Sequence of chain 2.QA:
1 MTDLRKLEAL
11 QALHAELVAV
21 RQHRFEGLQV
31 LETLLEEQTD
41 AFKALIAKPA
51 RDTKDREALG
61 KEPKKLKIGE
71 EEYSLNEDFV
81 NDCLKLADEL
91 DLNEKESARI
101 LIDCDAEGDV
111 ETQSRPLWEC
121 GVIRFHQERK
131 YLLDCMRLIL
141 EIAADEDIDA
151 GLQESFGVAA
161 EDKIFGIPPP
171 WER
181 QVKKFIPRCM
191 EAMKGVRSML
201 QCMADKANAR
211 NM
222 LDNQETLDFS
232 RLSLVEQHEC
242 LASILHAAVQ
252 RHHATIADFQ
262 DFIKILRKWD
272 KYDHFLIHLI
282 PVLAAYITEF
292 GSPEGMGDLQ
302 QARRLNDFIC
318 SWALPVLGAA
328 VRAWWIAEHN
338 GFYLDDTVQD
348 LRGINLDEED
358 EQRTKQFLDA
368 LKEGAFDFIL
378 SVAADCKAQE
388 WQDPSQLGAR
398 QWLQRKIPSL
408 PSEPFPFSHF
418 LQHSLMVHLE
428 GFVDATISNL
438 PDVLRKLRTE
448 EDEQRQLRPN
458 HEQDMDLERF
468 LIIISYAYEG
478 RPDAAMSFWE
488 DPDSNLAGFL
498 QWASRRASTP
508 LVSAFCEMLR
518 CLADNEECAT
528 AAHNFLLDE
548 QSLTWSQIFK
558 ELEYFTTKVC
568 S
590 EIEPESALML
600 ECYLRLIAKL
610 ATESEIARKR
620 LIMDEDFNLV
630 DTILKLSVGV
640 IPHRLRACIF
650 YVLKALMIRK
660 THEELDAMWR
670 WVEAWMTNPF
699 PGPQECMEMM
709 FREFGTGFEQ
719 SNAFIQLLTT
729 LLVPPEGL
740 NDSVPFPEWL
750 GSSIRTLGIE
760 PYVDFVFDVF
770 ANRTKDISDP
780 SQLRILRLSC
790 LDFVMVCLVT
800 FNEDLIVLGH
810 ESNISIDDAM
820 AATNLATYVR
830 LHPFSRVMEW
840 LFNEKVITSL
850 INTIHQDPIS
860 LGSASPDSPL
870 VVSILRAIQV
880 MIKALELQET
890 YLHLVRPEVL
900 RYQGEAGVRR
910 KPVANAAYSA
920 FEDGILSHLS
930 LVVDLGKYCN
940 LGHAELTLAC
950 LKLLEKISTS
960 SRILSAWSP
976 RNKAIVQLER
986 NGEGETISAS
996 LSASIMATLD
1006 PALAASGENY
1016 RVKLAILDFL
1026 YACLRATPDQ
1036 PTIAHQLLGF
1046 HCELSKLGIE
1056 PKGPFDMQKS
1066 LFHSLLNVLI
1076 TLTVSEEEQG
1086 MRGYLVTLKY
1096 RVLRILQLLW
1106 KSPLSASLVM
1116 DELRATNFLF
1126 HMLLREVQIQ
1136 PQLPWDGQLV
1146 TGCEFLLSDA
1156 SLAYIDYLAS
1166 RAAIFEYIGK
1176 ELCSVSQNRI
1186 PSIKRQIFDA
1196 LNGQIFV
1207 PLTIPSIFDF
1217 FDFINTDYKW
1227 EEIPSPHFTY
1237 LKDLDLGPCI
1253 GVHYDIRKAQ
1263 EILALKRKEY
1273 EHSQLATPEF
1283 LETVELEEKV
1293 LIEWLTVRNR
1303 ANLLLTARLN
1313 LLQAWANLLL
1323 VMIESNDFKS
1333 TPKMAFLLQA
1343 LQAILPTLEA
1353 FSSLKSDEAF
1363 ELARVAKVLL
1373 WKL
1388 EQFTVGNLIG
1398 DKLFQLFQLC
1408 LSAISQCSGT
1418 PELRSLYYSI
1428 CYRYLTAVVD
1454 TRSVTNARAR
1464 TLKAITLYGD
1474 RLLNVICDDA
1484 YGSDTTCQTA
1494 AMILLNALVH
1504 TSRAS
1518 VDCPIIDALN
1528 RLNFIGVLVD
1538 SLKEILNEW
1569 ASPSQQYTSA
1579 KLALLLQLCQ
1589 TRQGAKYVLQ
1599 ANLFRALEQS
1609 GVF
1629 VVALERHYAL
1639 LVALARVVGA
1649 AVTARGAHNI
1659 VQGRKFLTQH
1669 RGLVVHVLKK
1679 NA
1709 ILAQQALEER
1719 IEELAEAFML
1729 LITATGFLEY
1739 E

Binding-site contacts:
Ligand atom CE1 contacts residue ILE434 of chain 2.QA at 3.9 Å (hydrophobic).
Ligand atom CA contacts residue ARG442 of chain 2.QA at 3.6 Å.
Ligand atom CB contacts residue GLY495 of chain 2.QA at 3.9 Å.
Ligand atom CG contacts residue GLY495 of chain 2.QA at 4.4 Å.
Ligand atom CA contacts residue ASN492 of chain 2.QA at 3.3 Å.
Ligand atom N contacts residue ARG442 of chain 2.QA at 4.2 Å.
Ligand atom O contacts residue ASN492 of chain 2.QA at 4.2 Å.
Ligand atom CE2 contacts residue PRO438 of chain 2.QA at 3.7 Å (hydrophobic).
Ligand atom CG contacts residue ASN492 of chain 2.QA at 4.3 Å.
Ligand atom N contacts residue ASN492 of chain 2.QA at 3.3 Å (h-bond).
Ligand atom CE2 contacts residue ARG442 of chain 2.QA at 3.6 Å.
Ligand atom N contacts residue SER491 of chain 2.QA at 4.1 Å.
Ligand atom CB contacts residue PHE496 of chain 2.QA at 3.9 Å (hydrophobic).
Ligand atom CD2 contacts residue PRO438 of chain 2.QA at 4.4 Å (hydrophobic).
Ligand atom CB contacts residue ASN492 of chain 2.QA at 3.8 Å.
Ligand atom CZ contacts residue PRO438 of chain 2.QA at 3.4 Å (hydrophobic).
Ligand atom O contacts residue ARG442 of chain 2.QA at 4.3 Å.
Ligand atom C contacts residue ASN492 of chain 2.QA at 4.0 Å.
Ligand atom CD1 contacts residue PRO438 of chain 2.QA at 4.4 Å (hydrophobic).
Ligand atom CD2 contacts residue ARG442 of chain 2.QA at 3.5 Å.
Ligand atom CD1 contacts residue ILE434 of chain 2.QA at 4.1 Å (hydrophobic).
Ligand atom C contacts residue ARG442 of chain 2.QA at 4.4 Å.
Ligand atom CZ contacts residue PHE496 of chain 2.QA at 3.9 Å (hydrophobic).
Ligand atom O contacts residue PRO438 of chain 2.QA at 4.0 Å.
Ligand atom CE1 contacts residue PHE496 of chain 2.QA at 3.6 Å (hydrophobic).
Ligand atom CD1 contacts residue ASN492 of chain 2.QA at 3.9 Å.
Ligand atom CE1 contacts residue PRO438 of chain 2.QA at 3.8 Å (hydrophobic).
Ligand atom CD1 contacts residue PHE496 of chain 2.QA at 3.7 Å (hydrophobic).
Ligand atom CG contacts residue PHE496 of chain 2.QA at 4.0 Å (hydrophobic).

This small molecule binds to this protein.
Small molecule (SMILES): N[C@@H](Cc1ccccc1)C(=O)NCC=O